A protein and the small-molecule ligand that binds it are described below.
Small molecule (SMILES): CC(=O)N[C@@H]1[C@@H](O)[C@H](O)[C@@H](CO)O[C@H]1O

Sequence of chain 2.B:
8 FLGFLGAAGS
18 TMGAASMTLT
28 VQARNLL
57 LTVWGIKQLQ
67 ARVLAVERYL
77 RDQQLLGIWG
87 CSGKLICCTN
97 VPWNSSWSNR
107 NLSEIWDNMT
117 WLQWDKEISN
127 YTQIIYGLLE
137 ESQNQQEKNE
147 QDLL

Binding-site contacts:
Ligand atom C3 contacts residue ASN126 of chain 2.B at 3.7 Å.
Ligand atom C7 contacts residue ASN126 of chain 2.B at 3.6 Å.
Ligand atom O7 contacts residue TYR127 of chain 2.B at 3.9 Å.
Ligand atom N2 contacts residue ASN126 of chain 2.B at 2.9 Å (h-bond).
Ligand atom C5 contacts residue ASN126 of chain 2.B at 3.7 Å.
Ligand atom C1 contacts residue ASN126 of chain 2.B at 1.4 Å.
Ligand atom C8 contacts residue GLU123 of chain 2.B at 3.4 Å.
Ligand atom O5 contacts residue ASN126 of chain 2.B at 2.4 Å (h-bond).
Ligand atom C4 contacts residue ASN126 of chain 2.B at 4.1 Å.
Ligand atom O7 contacts residue ASN126 of chain 2.B at 4.0 Å.
Ligand atom C7 contacts residue TYR127 of chain 2.B at 4.3 Å (hydrophobic).
Ligand atom C8 contacts residue ASN126 of chain 2.B at 4.0 Å.
Ligand atom C2 contacts residue ASN126 of chain 2.B at 2.4 Å.
Ligand atom C8 contacts residue TYR127 of chain 2.B at 4.2 Å (hydrophobic).